Binding-site contacts:
Ligand atom C17 contacts residue TRP399 of chain 1.B at 4.1 Å (hydrophobic).
Ligand atom C14 contacts residue PHE85 of chain 1.B at 4.1 Å (hydrophobic).
Ligand atom C9 contacts residue VAL252 of chain 1.B at 3.6 Å (hydrophobic).
Ligand atom C14 contacts residue GLN97 of chain 1.B at 4.0 Å.
Ligand atom C16 contacts residue MET185 of chain 1.B at 3.5 Å (hydrophobic).
Ligand atom C4 contacts residue VAL252 of chain 1.B at 4.0 Å (hydrophobic).
Ligand atom N1 contacts residue VAL252 of chain 1.B at 3.6 Å.
Ligand atom C7 contacts residue VAL252 of chain 1.B at 3.2 Å (hydrophobic).
Ligand atom C10 contacts residue TRP399 of chain 1.B at 4.1 Å (hydrophobic).
Ligand atom N1 contacts residue TRP399 of chain 1.B at 3.7 Å.
Ligand atom C7 contacts residue TRP399 of chain 1.B at 3.4 Å (hydrophobic).
Ligand atom C19 contacts residue THR257 of chain 1.B at 3.5 Å.
Ligand atom N4 contacts residue ALA253 of chain 1.B at 3.8 Å.
Ligand atom N4 contacts residue HEM1 of chain 1.G at 2.2 Å.
Ligand atom C11 contacts residue TRP399 of chain 1.B at 4.0 Å (hydrophobic).
Ligand atom C18 contacts residue ALA253 of chain 1.B at 3.3 Å (hydrophobic).
Ligand atom C10 contacts residue MET185 of chain 1.B at 3.9 Å (hydrophobic).
Ligand atom C9 contacts residue TRP399 of chain 1.B at 4.1 Å (hydrophobic).
Ligand atom C19 contacts residue HEM1 of chain 1.G at 3.0 Å.
Ligand atom C18 contacts residue THR257 of chain 1.B at 3.5 Å.
Ligand atom C8 contacts residue VAL252 of chain 1.B at 3.2 Å (hydrophobic).
Ligand atom C11 contacts residue MET185 of chain 1.B at 4.1 Å (hydrophobic).
Ligand atom C3 contacts residue ALA253 of chain 1.B at 3.8 Å (hydrophobic).
Ligand atom C2 contacts residue ALA253 of chain 1.B at 4.0 Å (hydrophobic).
Ligand atom C4 contacts residue ALA253 of chain 1.B at 4.2 Å (hydrophobic).
Ligand atom C10 contacts residue VAL252 of chain 1.B at 3.8 Å (hydrophobic).
Ligand atom C1 contacts residue HEM1 of chain 1.G at 3.0 Å.
Ligand atom C10 contacts residue THR186 of chain 1.B at 4.1 Å.
Ligand atom C17 contacts residue VAL252 of chain 1.B at 3.6 Å (hydrophobic).
Ligand atom C1 contacts residue ALA253 of chain 1.B at 4.0 Å (hydrophobic).
Ligand atom C19 contacts residue ALA253 of chain 1.B at 3.2 Å (hydrophobic).
Ligand atom C6 contacts residue VAL252 of chain 1.B at 3.7 Å (hydrophobic).
Ligand atom C5 contacts residue VAL252 of chain 1.B at 4.0 Å (hydrophobic).
Ligand atom C9 contacts residue LEU400 of chain 1.B at 4.0 Å (hydrophobic).
Ligand atom C6 contacts residue TRP399 of chain 1.B at 3.7 Å (hydrophobic).
Ligand atom C2 contacts residue PHE301 of chain 1.B at 3.9 Å (hydrophobic).
Ligand atom C5 contacts residue TRP399 of chain 1.B at 4.1 Å (hydrophobic).
Ligand atom C12 contacts residue MET185 of chain 1.B at 3.3 Å (hydrophobic).
Ligand atom C11 contacts residue ILE82 of chain 1.B at 4.0 Å (hydrophobic).
Ligand atom C8 contacts residue TRP399 of chain 1.B at 3.6 Å (hydrophobic).

The protein below binds the small molecule below.
Small molecule (SMILES): c1cc(-c2ccc3c(ccn3CCN3CCNCC3)c2)ccn1

Sequence of chain 1.B:
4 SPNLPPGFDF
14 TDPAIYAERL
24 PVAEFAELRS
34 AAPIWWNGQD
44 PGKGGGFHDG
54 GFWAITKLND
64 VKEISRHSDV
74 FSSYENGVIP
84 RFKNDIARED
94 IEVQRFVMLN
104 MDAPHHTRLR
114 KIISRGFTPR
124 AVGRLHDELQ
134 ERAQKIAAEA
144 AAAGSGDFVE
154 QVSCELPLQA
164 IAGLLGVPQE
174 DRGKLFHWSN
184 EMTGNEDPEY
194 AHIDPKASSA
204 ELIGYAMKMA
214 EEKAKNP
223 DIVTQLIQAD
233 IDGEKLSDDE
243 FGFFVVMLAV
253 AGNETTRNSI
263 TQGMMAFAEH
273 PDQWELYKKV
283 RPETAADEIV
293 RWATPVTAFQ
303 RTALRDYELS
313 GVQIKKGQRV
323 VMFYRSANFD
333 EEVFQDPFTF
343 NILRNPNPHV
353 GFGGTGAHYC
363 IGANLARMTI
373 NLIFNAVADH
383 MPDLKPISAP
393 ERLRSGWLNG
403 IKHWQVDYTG